Binding-site contacts:
Ligand atom O3 contacts residue THR343 of chain 2.A at 3.7 Å.
Ligand atom O5 contacts residue GLN208 of chain 1.A at 3.2 Å (h-bond).
Ligand atom C3 contacts residue ASN281 of chain 1.A at 3.8 Å.
Ligand atom N2 contacts residue ASN281 of chain 1.A at 3.0 Å (h-bond).
Ligand atom C3 contacts residue GLN208 of chain 1.A at 4.2 Å.
Ligand atom C7 contacts residue VAL340 of chain 2.A at 4.0 Å (hydrophobic).
Ligand atom O5 contacts residue ASN281 of chain 1.A at 2.3 Å (h-bond).
Ligand atom C7 contacts residue ASN281 of chain 1.A at 3.2 Å.
Ligand atom C4 contacts residue GLU333 of chain 2.A at 4.2 Å.
Ligand atom C8 contacts residue LYS384 of chain 2.A at 4.1 Å.
Ligand atom O6 contacts residue GLY209 of chain 1.A at 3.2 Å.
Ligand atom O5 contacts residue GLY209 of chain 1.A at 4.0 Å.
Ligand atom C8 contacts residue ILE211 of chain 1.A at 4.0 Å (hydrophobic).
Ligand atom C1 contacts residue GLN208 of chain 1.A at 3.9 Å.
Ligand atom O6 contacts residue GLU333 of chain 2.A at 2.2 Å (salt-bridge).
Ligand atom C7 contacts residue VAL386 of chain 2.A at 4.2 Å (hydrophobic).
Ligand atom C1 contacts residue ASN281 of chain 1.A at 1.4 Å.
Ligand atom C4 contacts residue GLN208 of chain 1.A at 3.5 Å.
Ligand atom C6 contacts residue GLU333 of chain 2.A at 3.2 Å.
Ligand atom C3 contacts residue THR343 of chain 2.A at 3.5 Å.
Ligand atom C8 contacts residue LEU203 of chain 1.A at 4.1 Å (hydrophobic).
Ligand atom O6 contacts residue GLY210 of chain 1.A at 3.6 Å.
Ligand atom C8 contacts residue VAL386 of chain 2.A at 4.0 Å (hydrophobic).
Ligand atom C5 contacts residue GLU333 of chain 2.A at 3.8 Å.
Ligand atom O7 contacts residue GLU207 of chain 1.A at 4.2 Å.
Ligand atom C5 contacts residue GLN208 of chain 1.A at 3.6 Å.
Ligand atom C6 contacts residue GLN208 of chain 1.A at 3.7 Å.
Ligand atom O5 contacts residue GLU333 of chain 2.A at 3.4 Å (salt-bridge).
Ligand atom C5 contacts residue ASN281 of chain 1.A at 3.6 Å.
Ligand atom C2 contacts residue GLN208 of chain 1.A at 3.8 Å.
Ligand atom O3 contacts residue GLU333 of chain 2.A at 3.9 Å.
Ligand atom C2 contacts residue THR343 of chain 2.A at 4.0 Å.
Ligand atom O6 contacts residue GLN208 of chain 1.A at 2.8 Å (h-bond).
Ligand atom O7 contacts residue VAL340 of chain 2.A at 4.0 Å.
Ligand atom C2 contacts residue ASN281 of chain 1.A at 2.5 Å.
Ligand atom C8 contacts residue VAL340 of chain 2.A at 3.8 Å (hydrophobic).
Ligand atom O2 contacts residue MET271 of chain 1.A at 3.7 Å.
Ligand atom N2 contacts residue THR343 of chain 2.A at 3.4 Å (h-bond).
Ligand atom N2 contacts residue VAL386 of chain 2.A at 3.8 Å.
Ligand atom O7 contacts residue ASN281 of chain 1.A at 3.0 Å (h-bond).

Sequence of chain 1.A:
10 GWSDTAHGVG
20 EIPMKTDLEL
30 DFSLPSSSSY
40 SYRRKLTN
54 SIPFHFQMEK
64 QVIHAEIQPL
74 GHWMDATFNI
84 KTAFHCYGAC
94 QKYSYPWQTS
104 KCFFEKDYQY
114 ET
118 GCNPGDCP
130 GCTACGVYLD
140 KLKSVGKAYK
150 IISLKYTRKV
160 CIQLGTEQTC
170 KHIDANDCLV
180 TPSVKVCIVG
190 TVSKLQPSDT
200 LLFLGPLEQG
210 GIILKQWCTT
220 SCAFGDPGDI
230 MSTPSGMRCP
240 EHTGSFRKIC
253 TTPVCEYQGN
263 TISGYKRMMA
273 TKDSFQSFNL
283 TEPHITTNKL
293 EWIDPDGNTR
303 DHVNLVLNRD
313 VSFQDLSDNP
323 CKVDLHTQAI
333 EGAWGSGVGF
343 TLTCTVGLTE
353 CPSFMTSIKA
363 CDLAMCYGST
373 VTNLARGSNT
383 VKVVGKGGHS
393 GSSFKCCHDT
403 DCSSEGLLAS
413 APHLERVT

Sequence of chain 2.A:
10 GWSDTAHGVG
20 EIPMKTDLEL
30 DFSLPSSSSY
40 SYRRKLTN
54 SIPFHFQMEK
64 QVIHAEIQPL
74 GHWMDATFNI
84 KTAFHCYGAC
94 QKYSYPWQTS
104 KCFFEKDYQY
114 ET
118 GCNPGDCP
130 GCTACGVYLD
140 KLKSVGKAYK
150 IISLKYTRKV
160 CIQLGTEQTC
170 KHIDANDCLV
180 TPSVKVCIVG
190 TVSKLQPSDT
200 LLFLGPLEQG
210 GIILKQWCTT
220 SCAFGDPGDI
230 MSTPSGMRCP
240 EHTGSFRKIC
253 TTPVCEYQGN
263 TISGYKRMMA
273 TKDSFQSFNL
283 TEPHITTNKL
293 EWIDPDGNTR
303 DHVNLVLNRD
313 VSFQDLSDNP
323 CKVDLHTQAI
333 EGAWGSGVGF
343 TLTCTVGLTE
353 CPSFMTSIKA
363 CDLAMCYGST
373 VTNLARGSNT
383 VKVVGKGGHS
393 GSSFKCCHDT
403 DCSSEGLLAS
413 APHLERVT

The protein below binds the small molecule below.
Small molecule (SMILES): CC(=O)N[C@H]1[C@H](O[C@H]2[C@H](O)[C@@H](NC(C)=O)CO[C@@H]2CO)O[C@H](CO)[C@@H](O[C@@H]2O[C@H](CO[C@H]3O[C@H](CO)[C@@H](O)[C@H](O)[C@@H]3O)[C@@H](O)[C@H](O)[C@@H]2O)[C@@H]1O